Binding-site contacts:
Ligand atom C3 contacts residue PRO42 of chain 1.A at 4.0 Å (hydrophobic).
Ligand atom O6 contacts residue ASN40 of chain 1.A at 3.1 Å (h-bond).
Ligand atom C2 contacts residue ASN23 of chain 1.A at 2.5 Å.
Ligand atom O6 contacts residue LEU41 of chain 1.A at 3.9 Å.
Ligand atom O7 contacts residue PRO42 of chain 1.A at 4.3 Å.
Ligand atom C6 contacts residue ASN40 of chain 1.A at 4.4 Å.
Ligand atom C4 contacts residue ASN23 of chain 1.A at 4.3 Å.
Ligand atom C7 contacts residue THR45 of chain 1.A at 3.8 Å.
Ligand atom C2 contacts residue PRO42 of chain 1.A at 4.0 Å (hydrophobic).
Ligand atom O5 contacts residue LEU41 of chain 1.A at 3.8 Å.
Ligand atom C1 contacts residue PRO42 of chain 1.A at 4.4 Å (hydrophobic).
Ligand atom C7 contacts residue ASN23 of chain 1.A at 3.2 Å.
Ligand atom C6 contacts residue PRO42 of chain 1.A at 4.2 Å (hydrophobic).
Ligand atom O3 contacts residue PRO42 of chain 1.A at 3.4 Å.
Ligand atom C4 contacts residue PRO42 of chain 1.A at 4.1 Å (hydrophobic).
Ligand atom C8 contacts residue ASN23 of chain 1.A at 4.4 Å.
Ligand atom O7 contacts residue THR45 of chain 1.A at 2.6 Å (h-bond).
Ligand atom O7 contacts residue ASN23 of chain 1.A at 3.1 Å (h-bond).
Ligand atom N2 contacts residue GLY22 of chain 1.A at 4.5 Å.
Ligand atom N2 contacts residue ASN23 of chain 1.A at 2.9 Å (h-bond).
Ligand atom C7 contacts residue GLY46 of chain 1.A at 3.6 Å.
Ligand atom O3 contacts residue PRO42 of chain 1.A at 4.4 Å.
Ligand atom O6 contacts residue PRO42 of chain 1.A at 4.3 Å.
Ligand atom O7 contacts residue GLY46 of chain 1.A at 3.2 Å (h-bond).
Ligand atom C8 contacts residue LEU100 of chain 1.A at 3.6 Å (hydrophobic).
Ligand atom C2 contacts residue PRO42 of chain 1.A at 4.3 Å (hydrophobic).
Ligand atom C5 contacts residue ASN23 of chain 1.A at 3.7 Å.
Ligand atom C3 contacts residue PRO42 of chain 1.A at 3.8 Å (hydrophobic).
Ligand atom O5 contacts residue PRO42 of chain 1.A at 4.1 Å.
Ligand atom C8 contacts residue GLY22 of chain 1.A at 4.0 Å.
Ligand atom O7 contacts residue GLU44 of chain 1.A at 4.5 Å.
Ligand atom O2 contacts residue PRO42 of chain 1.A at 4.0 Å.
Ligand atom O5 contacts residue ASN23 of chain 1.A at 2.4 Å (h-bond).
Ligand atom C1 contacts residue ASN23 of chain 1.A at 1.5 Å.
Ligand atom C3 contacts residue ASN23 of chain 1.A at 3.8 Å.
Ligand atom C8 contacts residue GLY46 of chain 1.A at 3.2 Å.

Sequence of chain 1.A:
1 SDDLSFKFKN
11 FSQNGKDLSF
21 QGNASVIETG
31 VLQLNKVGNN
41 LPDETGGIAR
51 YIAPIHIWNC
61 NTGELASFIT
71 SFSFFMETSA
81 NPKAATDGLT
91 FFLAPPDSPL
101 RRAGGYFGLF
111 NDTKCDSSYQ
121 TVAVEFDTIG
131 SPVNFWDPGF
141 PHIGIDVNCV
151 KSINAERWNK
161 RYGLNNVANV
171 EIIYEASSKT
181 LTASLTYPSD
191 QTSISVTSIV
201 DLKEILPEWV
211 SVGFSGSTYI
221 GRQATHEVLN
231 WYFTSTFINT

A protein and the small-molecule ligand that binds it are described below.
Small molecule (SMILES): CC(=O)N[C@H]1[C@H](O[C@H]2[C@H](O[C@@H]3O[C@@H](C)[C@@H](O)[C@@H](O)[C@@H]3O)[C@@H](NC(C)=O)CO[C@@H]2CO)O[C@H](CO)[C@@H](O[C@@H]2O[C@H](CO[C@H]3O[C@H](CO)[C@@H](O)[C@H](O)[C@@H]3O)[C@@H](O)[C@H](O[C@H]3O[C@H](CO)[C@@H](O)[C@H](O)[C@@H]3O)[C@@H]2O[C@@H]2OC[C@@H](O)[C@H](O)[C@H]2O)[C@@H]1O